Binding-site contacts:
Ligand atom OP2 contacts residue GLU102 of chain 39.A at 3.5 Å (salt-bridge).
Ligand atom O4' contacts residue LEU328 of chain 39.A at 3.0 Å.
Ligand atom C1' contacts residue PHE333 of chain 39.A at 3.1 Å (hydrophobic).
Ligand atom P contacts residue PHE333 of chain 39.A at 3.8 Å.
Ligand atom OP2 contacts residue ARG391 of chain 39.A at 3.9 Å.
Ligand atom C2 contacts residue PRO334 of chain 39.A at 3.7 Å (hydrophobic).
Ligand atom OP1 contacts residue ARG391 of chain 39.A at 3.8 Å.
Ligand atom C2' contacts residue PHE333 of chain 39.A at 2.9 Å (hydrophobic).
Ligand atom C5 contacts residue GLY98 of chain 39.A at 2.9 Å.
Ligand atom C6 contacts residue GLY98 of chain 39.A at 4.1 Å.
Ligand atom N3 contacts residue LEU328 of chain 39.A at 3.9 Å.
Ligand atom C5' contacts residue PHE333 of chain 39.A at 3.2 Å (hydrophobic).
Ligand atom C4' contacts residue GLN252 of chain 39.A at 3.5 Å.
Ligand atom OP1 contacts residue GLN252 of chain 39.A at 3.7 Å.
Ligand atom O4' contacts residue PRO334 of chain 39.A at 4.0 Å.
Ligand atom O4 contacts residue GLY98 of chain 39.A at 2.8 Å (h-bond).
Ligand atom C2 contacts residue LEU328 of chain 39.A at 3.0 Å (hydrophobic).
Ligand atom OP2 contacts residue GLN252 of chain 39.A at 4.1 Å.
Ligand atom C5' contacts residue GLN252 of chain 39.A at 3.4 Å.
Ligand atom O4 contacts residue ALA259 of chain 39.A at 3.2 Å.
Ligand atom O3' contacts residue PHE333 of chain 39.A at 3.5 Å.
Ligand atom C2' contacts residue LEU328 of chain 39.A at 3.7 Å (hydrophobic).
Ligand atom OP2 contacts residue PHE333 of chain 39.A at 3.3 Å.
Ligand atom C6 contacts residue PHE333 of chain 39.A at 3.7 Å (hydrophobic).
Ligand atom C4 contacts residue GLY98 of chain 39.A at 3.2 Å.
Ligand atom C4 contacts residue PRO334 of chain 39.A at 3.6 Å (hydrophobic).
Ligand atom O4' contacts residue GLN252 of chain 39.A at 3.9 Å.
Ligand atom C3' contacts residue PHE333 of chain 39.A at 3.8 Å (hydrophobic).
Ligand atom C4' contacts residue LEU328 of chain 39.A at 4.1 Å (hydrophobic).
Ligand atom N1 contacts residue LEU328 of chain 39.A at 3.8 Å.
Ligand atom O2 contacts residue PRO334 of chain 39.A at 3.8 Å.
Ligand atom O2 contacts residue LEU328 of chain 39.A at 2.2 Å.
Ligand atom O4 contacts residue PRO334 of chain 39.A at 3.7 Å.
Ligand atom O5' contacts residue PHE333 of chain 39.A at 3.8 Å.
Ligand atom C7 contacts residue TYR336 of chain 39.A at 3.6 Å (hydrophobic).
Ligand atom O5' contacts residue GLN252 of chain 39.A at 3.1 Å (h-bond).
Ligand atom N3 contacts residue PRO334 of chain 39.A at 3.5 Å.
Ligand atom C1' contacts residue LEU328 of chain 39.A at 3.9 Å (hydrophobic).
Ligand atom N1 contacts residue PHE333 of chain 39.A at 3.8 Å.
Ligand atom O5' contacts residue LEU328 of chain 39.A at 3.6 Å.

This protein binds this small molecule.
Small molecule (SMILES): Cc1cn([C@H]2C[C@H](O[P](=O)(O)OC[C@H]3O[C@@H](n4cc(C)c(=O)[nH]c4=O)C[C@@H]3O)[C@@H](CO[P](=O)(O)O[C@H]3C[C@H](n4ccc(=O)[nH]c4=O)O[C@@H]3COP(=O)=O)O2)c(=O)[nH]c1=O

Sequence of chain 39.A:
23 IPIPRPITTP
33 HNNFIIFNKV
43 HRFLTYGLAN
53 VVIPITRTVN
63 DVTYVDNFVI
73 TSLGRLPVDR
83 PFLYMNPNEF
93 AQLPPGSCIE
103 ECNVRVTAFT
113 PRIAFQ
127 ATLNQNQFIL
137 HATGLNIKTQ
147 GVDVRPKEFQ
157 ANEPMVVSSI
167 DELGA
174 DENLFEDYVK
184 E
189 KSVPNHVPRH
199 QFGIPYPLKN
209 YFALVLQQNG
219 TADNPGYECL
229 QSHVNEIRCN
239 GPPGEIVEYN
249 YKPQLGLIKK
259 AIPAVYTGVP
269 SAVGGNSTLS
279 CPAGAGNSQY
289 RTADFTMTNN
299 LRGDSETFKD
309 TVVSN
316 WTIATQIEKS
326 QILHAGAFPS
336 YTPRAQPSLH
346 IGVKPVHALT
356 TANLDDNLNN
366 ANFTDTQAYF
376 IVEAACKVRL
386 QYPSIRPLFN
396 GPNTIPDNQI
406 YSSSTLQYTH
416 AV